Sequence of chain 1.D:
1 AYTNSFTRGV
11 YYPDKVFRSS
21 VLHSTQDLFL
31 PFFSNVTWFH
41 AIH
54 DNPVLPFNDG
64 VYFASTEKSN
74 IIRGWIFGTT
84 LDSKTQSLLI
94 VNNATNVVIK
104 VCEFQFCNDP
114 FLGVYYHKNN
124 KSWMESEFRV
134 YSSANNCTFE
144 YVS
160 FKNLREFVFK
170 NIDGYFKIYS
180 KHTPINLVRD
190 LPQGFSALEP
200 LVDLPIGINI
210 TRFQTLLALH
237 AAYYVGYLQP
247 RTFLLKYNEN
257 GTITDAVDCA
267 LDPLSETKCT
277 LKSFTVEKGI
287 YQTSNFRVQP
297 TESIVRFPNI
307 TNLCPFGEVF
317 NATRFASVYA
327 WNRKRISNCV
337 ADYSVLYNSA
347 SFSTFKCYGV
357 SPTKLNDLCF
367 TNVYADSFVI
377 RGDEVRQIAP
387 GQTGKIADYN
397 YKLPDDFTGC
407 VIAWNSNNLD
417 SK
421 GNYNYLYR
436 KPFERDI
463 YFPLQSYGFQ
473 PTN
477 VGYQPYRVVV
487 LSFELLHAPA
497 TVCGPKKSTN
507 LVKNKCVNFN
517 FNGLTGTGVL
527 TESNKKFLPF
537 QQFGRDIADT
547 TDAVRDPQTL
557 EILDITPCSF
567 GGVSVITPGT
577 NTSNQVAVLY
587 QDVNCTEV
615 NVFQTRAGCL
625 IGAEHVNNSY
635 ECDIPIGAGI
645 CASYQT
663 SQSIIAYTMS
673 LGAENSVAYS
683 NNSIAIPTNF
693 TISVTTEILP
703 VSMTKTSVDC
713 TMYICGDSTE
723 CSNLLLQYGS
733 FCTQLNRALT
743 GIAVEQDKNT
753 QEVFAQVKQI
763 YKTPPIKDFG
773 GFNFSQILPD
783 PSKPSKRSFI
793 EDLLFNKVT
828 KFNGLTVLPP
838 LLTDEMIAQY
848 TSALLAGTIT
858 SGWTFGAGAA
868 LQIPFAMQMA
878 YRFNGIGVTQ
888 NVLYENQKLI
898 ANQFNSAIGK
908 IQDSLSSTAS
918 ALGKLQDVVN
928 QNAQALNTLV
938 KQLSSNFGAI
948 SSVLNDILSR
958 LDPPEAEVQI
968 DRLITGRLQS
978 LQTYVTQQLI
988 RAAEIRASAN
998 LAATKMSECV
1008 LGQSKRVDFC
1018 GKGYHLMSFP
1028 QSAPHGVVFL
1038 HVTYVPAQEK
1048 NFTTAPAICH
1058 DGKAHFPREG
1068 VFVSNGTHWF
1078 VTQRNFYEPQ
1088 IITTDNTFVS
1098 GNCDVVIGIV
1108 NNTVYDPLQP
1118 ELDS

A protein and the small-molecule ligand that binds it are described below.
Small molecule (SMILES): CC(=O)N[C@@H]1[C@@H](O)[C@H](O)[C@@H](CO)O[C@H]1O

Binding-site contacts:
Ligand atom O7 contacts residue ALA137 of chain 1.D at 3.3 Å.
Ligand atom C8 contacts residue ALA137 of chain 1.D at 4.2 Å (hydrophobic).
Ligand atom C5 contacts residue ASN139 of chain 1.D at 3.7 Å.
Ligand atom O5 contacts residue GLU106 of chain 1.D at 4.3 Å.
Ligand atom N2 contacts residue GLU106 of chain 1.D at 4.0 Å.
Ligand atom C1 contacts residue ASN139 of chain 1.D at 1.4 Å.
Ligand atom O7 contacts residue ASN138 of chain 1.D at 3.6 Å.
Ligand atom C2 contacts residue ASN139 of chain 1.D at 2.5 Å.
Ligand atom C1 contacts residue GLU106 of chain 1.D at 3.7 Å.
Ligand atom C8 contacts residue ASN138 of chain 1.D at 3.7 Å.
Ligand atom O5 contacts residue ASN139 of chain 1.D at 2.3 Å (h-bond).
Ligand atom C7 contacts residue GLU106 of chain 1.D at 4.3 Å.
Ligand atom N2 contacts residue ASN139 of chain 1.D at 3.0 Å (h-bond).
Ligand atom C7 contacts residue ASN139 of chain 1.D at 4.1 Å.
Ligand atom O7 contacts residue GLU106 of chain 1.D at 4.2 Å.
Ligand atom N2 contacts residue ASN138 of chain 1.D at 4.1 Å.
Ligand atom C7 contacts residue ASN138 of chain 1.D at 3.6 Å.
Ligand atom C7 contacts residue ALA137 of chain 1.D at 4.0 Å (hydrophobic).
Ligand atom C3 contacts residue ASN139 of chain 1.D at 3.8 Å.
Ligand atom C2 contacts residue GLU106 of chain 1.D at 3.7 Å.
Ligand atom C4 contacts residue ASN139 of chain 1.D at 4.2 Å.